Sequence of chain 1.E:
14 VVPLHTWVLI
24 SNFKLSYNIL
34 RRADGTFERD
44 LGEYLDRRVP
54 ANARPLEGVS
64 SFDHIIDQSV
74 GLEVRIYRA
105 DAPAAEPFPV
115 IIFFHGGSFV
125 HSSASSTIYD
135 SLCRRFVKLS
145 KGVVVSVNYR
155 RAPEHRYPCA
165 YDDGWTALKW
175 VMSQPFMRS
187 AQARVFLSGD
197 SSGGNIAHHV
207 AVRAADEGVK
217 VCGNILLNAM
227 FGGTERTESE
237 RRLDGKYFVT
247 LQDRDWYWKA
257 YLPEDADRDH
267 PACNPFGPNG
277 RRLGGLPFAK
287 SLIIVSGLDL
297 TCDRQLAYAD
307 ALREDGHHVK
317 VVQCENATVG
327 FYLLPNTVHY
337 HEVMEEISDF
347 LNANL

Binding-site contacts:
Ligand atom O71 contacts residue SER197 of chain 1.E at 3.3 Å (h-bond).
Ligand atom O13 contacts residue ASP249 of chain 1.E at 3.1 Å (salt-bridge).
Ligand atom O92 contacts residue VAL325 of chain 1.E at 4.0 Å.
Ligand atom C11 contacts residue ILE23 of chain 1.E at 3.8 Å (hydrophobic).
Ligand atom O72 contacts residue SER197 of chain 1.E at 2.9 Å (h-bond).
Ligand atom C17 contacts residue TYR253 of chain 1.E at 3.6 Å (hydrophobic).
Ligand atom C18 contacts residue TYR133 of chain 1.E at 3.4 Å (hydrophobic).
Ligand atom O71 contacts residue SER122 of chain 1.E at 2.8 Å (h-bond).
Ligand atom O72 contacts residue SER122 of chain 1.E at 3.3 Å (h-bond).
Ligand atom C15 contacts residue SER122 of chain 1.E at 4.0 Å.
Ligand atom C17 contacts residue ARG250 of chain 1.E at 3.8 Å.
Ligand atom C14 contacts residue ARG250 of chain 1.E at 4.0 Å.
Ligand atom O31 contacts residue GLY121 of chain 1.E at 4.0 Å.
Ligand atom C18 contacts residue SER197 of chain 1.E at 3.9 Å.
Ligand atom C16 contacts residue ARG250 of chain 1.E at 3.5 Å.
Ligand atom O71 contacts residue GLY121 of chain 1.E at 3.1 Å.
Ligand atom C4 contacts residue TYR133 of chain 1.E at 4.0 Å (hydrophobic).
Ligand atom O91 contacts residue GLY326 of chain 1.E at 3.0 Å.
Ligand atom O91 contacts residue VAL325 of chain 1.E at 3.7 Å.
Ligand atom O31 contacts residue TYR133 of chain 1.E at 2.7 Å (h-bond).
Ligand atom C15 contacts residue ARG250 of chain 1.E at 3.6 Å.
Ligand atom C7 contacts residue SER122 of chain 1.E at 3.3 Å.
Ligand atom O13 contacts residue PHE244 of chain 1.E at 3.8 Å.
Ligand atom O72 contacts residue ARG250 of chain 1.E at 3.7 Å.
Ligand atom C1 contacts residue PHE26 of chain 1.E at 3.5 Å (hydrophobic).
Ligand atom C7 contacts residue GLY121 of chain 1.E at 4.0 Å.
Ligand atom C16 contacts residue ASP249 of chain 1.E at 4.0 Å.
Ligand atom C14 contacts residue VAL245 of chain 1.E at 3.9 Å (hydrophobic).
Ligand atom C18 contacts residue ASP196 of chain 1.E at 3.4 Å.
Ligand atom C18 contacts residue TYR328 of chain 1.E at 3.7 Å (hydrophobic).
Ligand atom C2 contacts residue ILE132 of chain 1.E at 3.9 Å (hydrophobic).
Ligand atom O13 contacts residue VAL245 of chain 1.E at 3.5 Å.
Ligand atom O31 contacts residue ILE132 of chain 1.E at 3.5 Å.
Ligand atom C17 contacts residue ASP249 of chain 1.E at 3.6 Å.
Ligand atom C17 contacts residue ARG34 of chain 1.E at 3.5 Å.
Ligand atom O92 contacts residue ILE23 of chain 1.E at 4.0 Å.
Ligand atom C3 contacts residue TYR133 of chain 1.E at 3.4 Å (hydrophobic).
Ligand atom C3 contacts residue ILE132 of chain 1.E at 3.8 Å (hydrophobic).
Ligand atom C2 contacts residue PHE26 of chain 1.E at 3.9 Å (hydrophobic).
Ligand atom C7 contacts residue SER197 of chain 1.E at 3.4 Å.

The protein below binds the small molecule below.
Small molecule (SMILES): C=C1C[C@]23C[C@@]1(O)CC[C@H]2[C@@]12C=C[C@H](O)[C@@](C)(C(=O)O1)[C@H]2[C@@H]3C(=O)O